A small-molecule ligand and the protein it binds are described below.
Small molecule (SMILES): O=C(O)COP(=O)(O)O

Sequence of chain 1.B:
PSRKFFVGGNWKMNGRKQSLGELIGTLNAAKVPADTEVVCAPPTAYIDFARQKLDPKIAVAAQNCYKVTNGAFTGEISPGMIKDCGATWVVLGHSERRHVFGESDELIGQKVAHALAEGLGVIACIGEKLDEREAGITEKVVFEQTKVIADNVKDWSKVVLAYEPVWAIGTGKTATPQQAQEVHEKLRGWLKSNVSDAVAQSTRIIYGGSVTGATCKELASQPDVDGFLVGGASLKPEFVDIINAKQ

Binding-site contacts:
Ligand atom C1 contacts residue HIS99 of chain 1.B at 3.3 Å.
Ligand atom O4P contacts residue ILE174 of chain 1.B at 3.5 Å.
Ligand atom O1 contacts residue GLU169 of chain 1.B at 2.7 Å (salt-bridge).
Ligand atom P contacts residue GLY237 of chain 1.B at 3.8 Å.
Ligand atom C2 contacts residue GLY214 of chain 1.B at 4.2 Å.
Ligand atom O2P contacts residue GLY237 of chain 1.B at 2.9 Å (h-bond).
Ligand atom O3P contacts residue GLY236 of chain 1.B at 2.8 Å (h-bond).
Ligand atom C1 contacts residue GLU169 of chain 1.B at 3.1 Å.
Ligand atom O3P contacts residue GLY237 of chain 1.B at 3.7 Å.
Ligand atom C2 contacts residue GLY236 of chain 1.B at 3.7 Å.
Ligand atom O2P contacts residue GLY175 of chain 1.B at 3.9 Å.
Ligand atom O3P contacts residue VAL235 of chain 1.B at 4.0 Å.
Ligand atom O3P contacts residue VAL216 of chain 1.B at 4.2 Å.
Ligand atom C1 contacts residue LYS17 of chain 1.B at 3.6 Å.
Ligand atom O1P contacts residue ILE174 of chain 1.B at 4.0 Å.
Ligand atom O2P contacts residue GLY236 of chain 1.B at 3.6 Å.
Ligand atom O1 contacts residue LEU234 of chain 1.B at 3.8 Å.
Ligand atom O2 contacts residue LYS17 of chain 1.B at 2.8 Å (salt-bridge).
Ligand atom O2 contacts residue HIS99 of chain 1.B at 2.6 Å (h-bond).
Ligand atom O4P contacts residue GLY214 of chain 1.B at 3.7 Å.
Ligand atom O4P contacts residue SER215 of chain 1.B at 2.9 Å (h-bond).
Ligand atom O1 contacts residue ASN15 of chain 1.B at 4.0 Å.
Ligand atom C2 contacts residue LYS17 of chain 1.B at 4.1 Å.
Ligand atom O3P contacts residue SER215 of chain 1.B at 3.6 Å.
Ligand atom C1 contacts residue GLY236 of chain 1.B at 4.3 Å.
Ligand atom C2 contacts residue LEU234 of chain 1.B at 4.1 Å (hydrophobic).
Ligand atom O2 contacts residue GLU101 of chain 1.B at 4.3 Å.
Ligand atom O1P contacts residue LYS17 of chain 1.B at 3.3 Å (salt-bridge).
Ligand atom O1P contacts residue GLY236 of chain 1.B at 3.5 Å.
Ligand atom O4P contacts residue GLY175 of chain 1.B at 2.8 Å (h-bond).
Ligand atom C2 contacts residue GLU169 of chain 1.B at 3.4 Å.
Ligand atom O1 contacts residue HIS99 of chain 1.B at 3.2 Å (h-bond).
Ligand atom O2 contacts residue ILE174 of chain 1.B at 3.6 Å.
Ligand atom O2P contacts residue LYS17 of chain 1.B at 4.2 Å.
Ligand atom O1 contacts residue LYS17 of chain 1.B at 4.3 Å.
Ligand atom O4P contacts residue ALA173 of chain 1.B at 3.6 Å.
Ligand atom O2 contacts residue GLU169 of chain 1.B at 3.9 Å.
Ligand atom P contacts residue GLY175 of chain 1.B at 3.9 Å.
Ligand atom P contacts residue SER215 of chain 1.B at 3.8 Å.
Ligand atom P contacts residue GLY236 of chain 1.B at 3.7 Å.